This protein binds this small molecule.
Small molecule (SMILES): Oc1c(Cl)cc(Cl)cc1Sc1cc(Cl)cc(Cl)c1O

Sequence of chain 1.B:
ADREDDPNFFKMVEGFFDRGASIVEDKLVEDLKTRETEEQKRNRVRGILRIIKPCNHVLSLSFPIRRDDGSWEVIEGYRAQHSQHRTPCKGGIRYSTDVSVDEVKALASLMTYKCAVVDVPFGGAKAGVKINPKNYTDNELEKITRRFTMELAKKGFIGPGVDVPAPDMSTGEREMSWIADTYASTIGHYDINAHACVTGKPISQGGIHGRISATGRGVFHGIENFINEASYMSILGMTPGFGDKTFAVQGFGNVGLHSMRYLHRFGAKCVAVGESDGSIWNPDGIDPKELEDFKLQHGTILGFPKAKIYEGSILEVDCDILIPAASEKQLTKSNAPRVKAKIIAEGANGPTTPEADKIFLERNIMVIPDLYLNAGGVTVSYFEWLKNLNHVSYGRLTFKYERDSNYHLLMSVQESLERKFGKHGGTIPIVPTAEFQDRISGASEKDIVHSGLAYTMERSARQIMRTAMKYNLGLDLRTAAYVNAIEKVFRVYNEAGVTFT

Binding-site contacts:
Ligand atom CLAF contacts residue ASP181 of chain 1.C at 4.0 Å.
Ligand atom CAM contacts residue ARG146 of chain 1.C at 4.4 Å.
Ligand atom CAR contacts residue ARG146 of chain 1.B at 4.3 Å.
Ligand atom CAH contacts residue GLU142 of chain 1.C at 3.6 Å.
Ligand atom CAL contacts residue ARG146 of chain 1.B at 4.3 Å.
Ligand atom OAB contacts residue B1T1 of chain 1.R at 4.3 Å.
Ligand atom SAK contacts residue ARG147 of chain 1.B at 4.0 Å.
Ligand atom CAJ contacts residue B1T1 of chain 1.R at 3.8 Å.
Ligand atom CAO contacts residue B1T1 of chain 1.R at 4.0 Å.
Ligand atom CAR contacts residue B1T1 of chain 1.R at 4.4 Å.
Ligand atom CLAD contacts residue GLU142 of chain 1.C at 4.0 Å.
Ligand atom CAL contacts residue B1T1 of chain 1.R at 3.8 Å.
Ligand atom CAG contacts residue B1T1 of chain 1.R at 3.2 Å.
Ligand atom CLAE contacts residue THR186 of chain 1.C at 4.1 Å.
Ligand atom CAG contacts residue MET150 of chain 1.B at 3.9 Å (hydrophobic).
Ligand atom CLAC contacts residue B1T1 of chain 1.R at 3.7 Å.
Ligand atom CAN contacts residue B1T1 of chain 1.R at 3.5 Å.
Ligand atom CAQ contacts residue B1T1 of chain 1.R at 4.1 Å.
Ligand atom CAI contacts residue ARG146 of chain 1.B at 3.8 Å.
Ligand atom CAG contacts residue THR182 of chain 1.B at 4.4 Å.
Ligand atom CAP contacts residue ARG147 of chain 1.B at 4.3 Å.
Ligand atom CAP contacts residue MET150 of chain 1.B at 4.4 Å (hydrophobic).
Ligand atom CAP contacts residue B1T1 of chain 1.R at 3.8 Å.
Ligand atom CLAE contacts residue B1T1 of chain 1.R at 3.7 Å.
Ligand atom CAI contacts residue B1T1 of chain 1.R at 4.2 Å.
Ligand atom OAB contacts residue ARG147 of chain 1.B at 3.4 Å (salt-bridge).
Ligand atom CLAF contacts residue ARG146 of chain 1.C at 3.4 Å.
Ligand atom CLAF contacts residue B1T1 of chain 1.R at 4.4 Å.
Ligand atom CLAD contacts residue B1T1 of chain 1.R at 4.0 Å.
Ligand atom CAM contacts residue GLU142 of chain 1.C at 4.3 Å.
Ligand atom SAK contacts residue LYS143 of chain 1.B at 4.1 Å.
Ligand atom OAA contacts residue B1T1 of chain 1.R at 4.1 Å.
Ligand atom CAH contacts residue ARG146 of chain 1.C at 3.6 Å.
Ligand atom OAA contacts residue ARG147 of chain 1.B at 3.1 Å.
Ligand atom CAR contacts residue ARG147 of chain 1.B at 4.3 Å.
Ligand atom CAO contacts residue ARG146 of chain 1.C at 4.2 Å.
Ligand atom CAM contacts residue B1T1 of chain 1.R at 4.3 Å.
Ligand atom CLAC contacts residue ARG146 of chain 1.B at 4.0 Å.
Ligand atom CAN contacts residue MET150 of chain 1.B at 3.5 Å (hydrophobic).
Ligand atom CLAE contacts residue MET150 of chain 1.B at 3.0 Å.

Sequence of chain 1.C:
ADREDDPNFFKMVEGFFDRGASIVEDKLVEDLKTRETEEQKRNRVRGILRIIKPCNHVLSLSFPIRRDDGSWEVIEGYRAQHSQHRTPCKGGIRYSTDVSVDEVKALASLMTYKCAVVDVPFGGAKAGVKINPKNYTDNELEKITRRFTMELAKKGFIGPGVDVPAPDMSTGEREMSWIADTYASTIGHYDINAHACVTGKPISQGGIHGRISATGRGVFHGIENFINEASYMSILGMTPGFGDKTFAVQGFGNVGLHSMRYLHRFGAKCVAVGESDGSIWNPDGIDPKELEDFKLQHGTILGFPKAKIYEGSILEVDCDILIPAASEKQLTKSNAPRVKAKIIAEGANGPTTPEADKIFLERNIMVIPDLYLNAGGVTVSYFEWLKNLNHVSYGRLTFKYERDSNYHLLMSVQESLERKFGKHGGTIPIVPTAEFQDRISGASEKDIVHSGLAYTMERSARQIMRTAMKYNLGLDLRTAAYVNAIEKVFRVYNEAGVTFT